Binding-site contacts:
Ligand atom C3 contacts residue ASP67 of chain 1.C at 3.6 Å.
Ligand atom O6 contacts residue GLU155 of chain 1.C at 2.4 Å (salt-bridge).
Ligand atom O5 contacts residue TYR157 of chain 1.C at 3.3 Å.
Ligand atom O6 contacts residue ARG346 of chain 1.C at 3.6 Å.
Ligand atom C1 contacts residue TYR157 of chain 1.C at 3.7 Å (hydrophobic).
Ligand atom O3 contacts residue ASP67 of chain 1.C at 2.7 Å (salt-bridge).
Ligand atom C2 contacts residue LYS17 of chain 1.C at 3.8 Å.
Ligand atom C4 contacts residue ARG68 of chain 1.C at 3.8 Å.
Ligand atom C4 contacts residue TRP342 of chain 1.C at 3.7 Å (hydrophobic).
Ligand atom O6 contacts residue TYR157 of chain 1.C at 3.4 Å (h-bond).
Ligand atom O6 contacts residue PHE158 of chain 1.C at 3.9 Å.
Ligand atom O2 contacts residue LYS17 of chain 1.C at 2.9 Å (salt-bridge).
Ligand atom C6 contacts residue PRO156 of chain 1.C at 3.8 Å (hydrophobic).
Ligand atom O2 contacts residue ASP67 of chain 1.C at 2.7 Å (salt-bridge).
Ligand atom C2 contacts residue GLU113 of chain 1.C at 3.4 Å.
Ligand atom O2 contacts residue ALA65 of chain 1.C at 3.4 Å.
Ligand atom O3 contacts residue TRP64 of chain 1.C at 3.7 Å.
Ligand atom O6 contacts residue PRO156 of chain 1.C at 3.1 Å.
Ligand atom C1 contacts residue ASP16 of chain 1.C at 3.6 Å.
Ligand atom O3 contacts residue ALA65 of chain 1.C at 3.5 Å.
Ligand atom C3 contacts residue TRP64 of chain 1.C at 3.7 Å (hydrophobic).
Ligand atom C6 contacts residue TYR157 of chain 1.C at 3.8 Å (hydrophobic).
Ligand atom C6 contacts residue GLU155 of chain 1.C at 3.4 Å.
Ligand atom C6 contacts residue ARG346 of chain 1.C at 3.7 Å.
Ligand atom O1 contacts residue LYS17 of chain 1.C at 2.9 Å (salt-bridge).
Ligand atom O4 contacts residue ARG346 of chain 1.C at 3.5 Å (salt-bridge).
Ligand atom O1 contacts residue ASN14 of chain 1.C at 3.3 Å (h-bond).
Ligand atom O4 contacts residue ARG68 of chain 1.C at 2.9 Å (salt-bridge).
Ligand atom O2 contacts residue GLU113 of chain 1.C at 2.8 Å (salt-bridge).
Ligand atom C1 contacts residue TRP232 of chain 1.C at 3.9 Å (hydrophobic).
Ligand atom O3 contacts residue TRP342 of chain 1.C at 3.7 Å.
Ligand atom C6 contacts residue TRP342 of chain 1.C at 3.6 Å (hydrophobic).
Ligand atom O2 contacts residue TRP64 of chain 1.C at 3.0 Å (h-bond).
Ligand atom O1 contacts residue ASP16 of chain 1.C at 3.0 Å (salt-bridge).
Ligand atom C1 contacts residue LYS17 of chain 1.C at 3.5 Å.
Ligand atom O3 contacts residue GLU113 of chain 1.C at 3.2 Å (salt-bridge).
Ligand atom C2 contacts residue ASP67 of chain 1.C at 3.3 Å.
Ligand atom C3 contacts residue ARG68 of chain 1.C at 3.9 Å.
Ligand atom O3 contacts residue ARG68 of chain 1.C at 2.8 Å (salt-bridge).
Ligand atom C3 contacts residue GLU113 of chain 1.C at 3.8 Å.

Sequence of chain 1.C:
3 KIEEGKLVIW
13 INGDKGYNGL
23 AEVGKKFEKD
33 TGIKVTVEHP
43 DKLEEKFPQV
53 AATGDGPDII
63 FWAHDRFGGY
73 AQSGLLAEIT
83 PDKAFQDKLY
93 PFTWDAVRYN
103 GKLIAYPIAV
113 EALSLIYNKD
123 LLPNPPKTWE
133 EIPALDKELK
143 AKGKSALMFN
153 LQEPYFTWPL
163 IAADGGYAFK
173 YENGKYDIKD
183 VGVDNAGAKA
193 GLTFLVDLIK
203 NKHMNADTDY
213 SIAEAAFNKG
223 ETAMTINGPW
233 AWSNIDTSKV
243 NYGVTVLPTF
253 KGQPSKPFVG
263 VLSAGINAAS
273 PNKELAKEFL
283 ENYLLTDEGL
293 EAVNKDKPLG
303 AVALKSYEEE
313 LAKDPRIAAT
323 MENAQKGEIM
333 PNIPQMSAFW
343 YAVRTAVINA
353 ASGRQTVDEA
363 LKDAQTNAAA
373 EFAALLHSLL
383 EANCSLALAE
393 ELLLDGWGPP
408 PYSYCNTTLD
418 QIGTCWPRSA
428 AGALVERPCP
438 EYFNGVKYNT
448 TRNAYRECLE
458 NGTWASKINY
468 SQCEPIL

This small molecule binds to this protein.
Small molecule (SMILES): OC[C@H]1O[C@H](O[C@H]2[C@H](O)[C@@H](O)[C@@H](O)O[C@@H]2CO)[C@H](O)[C@@H](O)[C@@H]1O